A small-molecule ligand and the protein it binds are described below.
Small molecule (SMILES): CC(=O)N[C@@H]1[C@@H](O)[C@H](O)[C@@H](CO)O[C@H]1O

Sequence of chain 2.A:
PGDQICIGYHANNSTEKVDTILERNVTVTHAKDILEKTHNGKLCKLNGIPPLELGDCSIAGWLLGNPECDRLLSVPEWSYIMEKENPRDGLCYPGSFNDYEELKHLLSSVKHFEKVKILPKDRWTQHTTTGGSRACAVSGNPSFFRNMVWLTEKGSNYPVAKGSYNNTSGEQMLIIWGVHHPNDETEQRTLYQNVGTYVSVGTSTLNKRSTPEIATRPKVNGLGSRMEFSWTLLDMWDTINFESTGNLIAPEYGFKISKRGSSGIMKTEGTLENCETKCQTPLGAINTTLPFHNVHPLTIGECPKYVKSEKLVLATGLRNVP

Binding-site contacts:
Ligand atom C7 contacts residue ASN25 of chain 2.A at 3.9 Å.
Ligand atom O6 contacts residue LYS17 of chain 2.A at 3.3 Å (salt-bridge).
Ligand atom C5 contacts residue LYS17 of chain 2.A at 3.8 Å.
Ligand atom O5 contacts residue LYS17 of chain 2.A at 3.5 Å (salt-bridge).
Ligand atom C3 contacts residue ASN25 of chain 2.A at 3.6 Å.
Ligand atom O3 contacts residue ASN25 of chain 2.A at 3.9 Å.
Ligand atom C5 contacts residue ASN25 of chain 2.A at 3.6 Å.
Ligand atom O7 contacts residue ASN25 of chain 2.A at 3.9 Å.
Ligand atom C6 contacts residue LYS17 of chain 2.A at 4.0 Å.
Ligand atom N2 contacts residue ASN25 of chain 2.A at 3.4 Å (h-bond).
Ligand atom C4 contacts residue ASN25 of chain 2.A at 4.2 Å.
Ligand atom C1 contacts residue LYS17 of chain 2.A at 3.9 Å.
Ligand atom C2 contacts residue ASN25 of chain 2.A at 2.4 Å.
Ligand atom C1 contacts residue ASN25 of chain 2.A at 1.4 Å.
Ligand atom O5 contacts residue ASN25 of chain 2.A at 2.3 Å (h-bond).